Sequence of chain 1.A:
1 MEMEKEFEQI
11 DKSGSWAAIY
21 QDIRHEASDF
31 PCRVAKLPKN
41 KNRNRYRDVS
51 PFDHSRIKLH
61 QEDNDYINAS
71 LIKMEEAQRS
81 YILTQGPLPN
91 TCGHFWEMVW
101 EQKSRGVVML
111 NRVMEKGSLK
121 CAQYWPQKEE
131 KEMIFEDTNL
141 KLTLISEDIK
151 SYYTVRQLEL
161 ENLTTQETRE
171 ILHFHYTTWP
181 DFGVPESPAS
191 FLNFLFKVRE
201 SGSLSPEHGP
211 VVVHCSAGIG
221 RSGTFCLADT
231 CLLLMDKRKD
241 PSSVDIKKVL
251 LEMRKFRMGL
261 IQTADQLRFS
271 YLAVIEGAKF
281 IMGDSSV

The small molecule below binds the protein below.
Small molecule (SMILES): C=C(C)[C@@H]1CC[C@@H](C)[C@@H]2CCC(C)=C[C@@H]21

Binding-site contacts:
Ligand atom C12 contacts residue VAL287 of chain 1.A at 4.3 Å (hydrophobic).
Ligand atom C03 contacts residue VAL287 of chain 1.A at 3.7 Å (hydrophobic).
Ligand atom C14 contacts residue ASN193 of chain 1.A at 3.6 Å.
Ligand atom C12 contacts residue ASN193 of chain 1.A at 3.6 Å.
Ligand atom C15 contacts residue PHE280 of chain 1.A at 3.9 Å (hydrophobic).
Ligand atom C05 contacts residue ALA189 of chain 1.A at 4.1 Å (hydrophobic).
Ligand atom C11 contacts residue VAL287 of chain 1.A at 3.5 Å (hydrophobic).
Ligand atom C15 contacts residue GLU276 of chain 1.A at 4.5 Å.
Ligand atom C06 contacts residue VAL287 of chain 1.A at 4.4 Å (hydrophobic).
Ligand atom C10 contacts residue ASN193 of chain 1.A at 3.6 Å.
Ligand atom C02 contacts residue VAL287 of chain 1.A at 4.3 Å (hydrophobic).
Ligand atom C05 contacts residue VAL287 of chain 1.A at 4.3 Å (hydrophobic).
Ligand atom C14 contacts residue ALA189 of chain 1.A at 3.8 Å (hydrophobic).
Ligand atom C13 contacts residue PHE280 of chain 1.A at 4.2 Å (hydrophobic).
Ligand atom C04 contacts residue PHE280 of chain 1.A at 4.4 Å (hydrophobic).
Ligand atom C11 contacts residue ASN193 of chain 1.A at 3.4 Å.
Ligand atom C06 contacts residue ASN193 of chain 1.A at 3.9 Å.
Ligand atom C10 contacts residue VAL287 of chain 1.A at 4.0 Å (hydrophobic).
Ligand atom C15 contacts residue ALA189 of chain 1.A at 4.4 Å (hydrophobic).
Ligand atom C14 contacts residue PHE280 of chain 1.A at 4.2 Å (hydrophobic).
Ligand atom C13 contacts residue ALA189 of chain 1.A at 4.1 Å (hydrophobic).
Ligand atom C04 contacts residue VAL287 of chain 1.A at 3.2 Å (hydrophobic).